Binding-site contacts:
Ligand atom C5 contacts residue PRO182 of chain 1.A at 3.5 Å (hydrophobic).
Ligand atom C18 contacts residue ILE187 of chain 1.A at 3.7 Å (hydrophobic).
Ligand atom C7 contacts residue HIS183 of chain 1.A at 4.1 Å.
Ligand atom C18 contacts residue TYR159 of chain 1.A at 4.1 Å (hydrophobic).
Ligand atom C14 contacts residue MET244 of chain 1.A at 3.7 Å (hydrophobic).
Ligand atom C4 contacts residue VAL185 of chain 1.A at 3.2 Å (hydrophobic).
Ligand atom C5 contacts residue VAL185 of chain 1.A at 4.0 Å (hydrophobic).
Ligand atom C17 contacts residue TYR159 of chain 1.A at 3.6 Å (hydrophobic).
Ligand atom CL contacts residue VAL185 of chain 1.A at 3.3 Å.
Ligand atom C3 contacts residue VAL185 of chain 1.A at 3.5 Å (hydrophobic).
Ligand atom C2 contacts residue PHE144 of chain 1.A at 4.0 Å (hydrophobic).
Ligand atom CL contacts residue PRO182 of chain 1.A at 3.9 Å.
Ligand atom C9 contacts residue ASN141 of chain 1.A at 3.9 Å.
Ligand atom C6 contacts residue ASN141 of chain 1.A at 4.2 Å.
Ligand atom N contacts residue PRO182 of chain 1.A at 3.1 Å (h-bond).
Ligand atom C4 contacts residue PRO182 of chain 1.A at 3.8 Å (hydrophobic).
Ligand atom C11 contacts residue PHE144 of chain 1.A at 4.1 Å (hydrophobic).
Ligand atom N1 contacts residue HIS183 of chain 1.A at 3.1 Å (h-bond).
Ligand atom C contacts residue ILE187 of chain 1.A at 4.1 Å (hydrophobic).
Ligand atom C18 contacts residue LEU151 of chain 1.A at 4.0 Å (hydrophobic).
Ligand atom C12 contacts residue ILE187 of chain 1.A at 3.8 Å (hydrophobic).
Ligand atom C4 contacts residue ASN141 of chain 1.A at 3.5 Å.
Ligand atom C14 contacts residue MET248 of chain 1.A at 3.7 Å (hydrophobic).
Ligand atom C1 contacts residue VAL185 of chain 1.A at 3.3 Å (hydrophobic).
Ligand atom CL contacts residue MET244 of chain 1.A at 2.8 Å.
Ligand atom C15 contacts residue MET248 of chain 1.A at 3.4 Å (hydrophobic).
Ligand atom C1 contacts residue PRO182 of chain 1.A at 3.4 Å (hydrophobic).
Ligand atom C10 contacts residue PHE144 of chain 1.A at 3.4 Å (hydrophobic).
Ligand atom C10 contacts residue LEU147 of chain 1.A at 3.7 Å (hydrophobic).
Ligand atom C16 contacts residue MET248 of chain 1.A at 4.0 Å (hydrophobic).
Ligand atom C11 contacts residue LEU147 of chain 1.A at 4.2 Å (hydrophobic).
Ligand atom C8 contacts residue ASN141 of chain 1.A at 4.2 Å.
Ligand atom C13 contacts residue MET248 of chain 1.A at 4.2 Å (hydrophobic).
Ligand atom C2 contacts residue VAL185 of chain 1.A at 3.8 Å (hydrophobic).
Ligand atom C5 contacts residue HIS183 of chain 1.A at 3.7 Å.
Ligand atom C11 contacts residue ILE187 of chain 1.A at 3.9 Å (hydrophobic).
Ligand atom C6 contacts residue HIS183 of chain 1.A at 3.9 Å.
Ligand atom C16 contacts residue ILE156 of chain 1.A at 4.2 Å (hydrophobic).
Ligand atom N contacts residue VAL185 of chain 1.A at 3.1 Å (h-bond).
Ligand atom C13 contacts residue ILE187 of chain 1.A at 4.1 Å (hydrophobic).

Sequence of chain 1.A:
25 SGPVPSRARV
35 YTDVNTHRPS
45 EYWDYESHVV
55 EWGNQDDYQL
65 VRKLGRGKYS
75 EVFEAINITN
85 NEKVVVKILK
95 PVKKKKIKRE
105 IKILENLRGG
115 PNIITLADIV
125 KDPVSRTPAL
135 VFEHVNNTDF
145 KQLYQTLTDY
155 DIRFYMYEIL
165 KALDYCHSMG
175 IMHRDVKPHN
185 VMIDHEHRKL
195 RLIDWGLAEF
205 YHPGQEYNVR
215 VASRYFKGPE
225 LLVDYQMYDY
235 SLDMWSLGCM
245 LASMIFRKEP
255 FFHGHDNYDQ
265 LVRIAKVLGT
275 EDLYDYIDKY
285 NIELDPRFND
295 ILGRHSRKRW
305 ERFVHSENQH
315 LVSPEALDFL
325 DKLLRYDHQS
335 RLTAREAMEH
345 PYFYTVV

The protein below binds the small molecule below.
Small molecule (SMILES): Clc1cc(C[NH2+]CCc2ccc[nH]2)ccc1-c1ccccc1